Sequence of chain 9.C:
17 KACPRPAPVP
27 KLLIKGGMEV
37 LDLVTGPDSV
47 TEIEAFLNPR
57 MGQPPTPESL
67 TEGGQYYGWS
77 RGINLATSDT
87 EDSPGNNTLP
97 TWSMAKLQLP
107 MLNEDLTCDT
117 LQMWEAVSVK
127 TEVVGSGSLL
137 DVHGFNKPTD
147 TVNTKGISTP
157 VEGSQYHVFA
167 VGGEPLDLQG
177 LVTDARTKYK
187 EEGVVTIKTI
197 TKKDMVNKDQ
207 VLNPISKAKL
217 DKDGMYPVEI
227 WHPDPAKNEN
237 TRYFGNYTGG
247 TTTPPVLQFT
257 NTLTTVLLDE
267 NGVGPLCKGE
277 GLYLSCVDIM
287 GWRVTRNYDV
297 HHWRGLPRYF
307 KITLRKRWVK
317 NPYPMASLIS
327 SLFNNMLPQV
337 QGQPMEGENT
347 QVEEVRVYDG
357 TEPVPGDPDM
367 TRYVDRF

Binding-site contacts:
Ligand atom C6 contacts residue TYR72 of chain 9.C at 3.7 Å (hydrophobic).
Ligand atom O4 contacts residue HIS298 of chain 9.C at 3.1 Å (h-bond).
Ligand atom O1B contacts residue SER89 of chain 9.C at 4.4 Å.
Ligand atom O4 contacts residue ILE79 of chain 9.C at 3.9 Å.
Ligand atom O6 contacts residue ASN93 of chain 9.C at 4.3 Å.
Ligand atom C3 contacts residue HIS298 of chain 9.C at 4.0 Å.
Ligand atom C3 contacts residue GLY78 of chain 9.C at 4.1 Å.
Ligand atom C1 contacts residue ARG77 of chain 9.C at 3.4 Å.
Ligand atom O3 contacts residue GLY78 of chain 9.C at 3.5 Å.
Ligand atom N5 contacts residue TYR72 of chain 9.C at 2.9 Å (h-bond).
Ligand atom C11 contacts residue ASP85 of chain 9.D at 4.0 Å.
Ligand atom O1B contacts residue ARG77 of chain 9.C at 3.1 Å (salt-bridge).
Ligand atom O1A contacts residue TYR72 of chain 9.C at 4.0 Å.
Ligand atom O1B contacts residue TYR72 of chain 9.C at 4.2 Å.
Ligand atom C4 contacts residue HIS298 of chain 9.C at 3.9 Å.
Ligand atom C10 contacts residue TYR72 of chain 9.C at 4.0 Å (hydrophobic).
Ligand atom C8 contacts residue ARG77 of chain 9.C at 4.4 Å.
Ligand atom C2 contacts residue GLY78 of chain 9.C at 4.0 Å.
Ligand atom O4 contacts residue GLY78 of chain 9.C at 3.4 Å.
Ligand atom C7 contacts residue TYR72 of chain 9.C at 4.3 Å (hydrophobic).
Ligand atom O10 contacts residue ASN293 of chain 9.C at 4.5 Å.
Ligand atom C6 contacts residue ASN93 of chain 9.C at 3.9 Å.
Ligand atom O4 contacts residue TYR72 of chain 9.C at 4.0 Å.
Ligand atom O4 contacts residue THR291 of chain 9.C at 3.9 Å.
Ligand atom C5 contacts residue TYR72 of chain 9.C at 3.5 Å (hydrophobic).
Ligand atom O1A contacts residue GLY78 of chain 9.C at 3.1 Å (h-bond).
Ligand atom C1 contacts residue GLY78 of chain 9.C at 4.0 Å.
Ligand atom C11 contacts residue TYR72 of chain 9.C at 4.2 Å (hydrophobic).
Ligand atom C4 contacts residue GLY78 of chain 9.C at 3.5 Å.
Ligand atom C3 contacts residue ARG77 of chain 9.C at 4.3 Å.
Ligand atom O4 contacts residue ASN80 of chain 9.C at 4.4 Å.
Ligand atom O8 contacts residue ARG77 of chain 9.C at 3.5 Å (salt-bridge).
Ligand atom C4 contacts residue TYR72 of chain 9.C at 3.5 Å (hydrophobic).
Ligand atom C1 contacts residue TYR72 of chain 9.C at 4.3 Å (hydrophobic).
Ligand atom O8 contacts residue TYR72 of chain 9.C at 4.0 Å.
Ligand atom O1A contacts residue ARG77 of chain 9.C at 2.9 Å (salt-bridge).
Ligand atom C3 contacts residue GLY78 of chain 9.C at 3.8 Å.

Sequence of chain 9.D:
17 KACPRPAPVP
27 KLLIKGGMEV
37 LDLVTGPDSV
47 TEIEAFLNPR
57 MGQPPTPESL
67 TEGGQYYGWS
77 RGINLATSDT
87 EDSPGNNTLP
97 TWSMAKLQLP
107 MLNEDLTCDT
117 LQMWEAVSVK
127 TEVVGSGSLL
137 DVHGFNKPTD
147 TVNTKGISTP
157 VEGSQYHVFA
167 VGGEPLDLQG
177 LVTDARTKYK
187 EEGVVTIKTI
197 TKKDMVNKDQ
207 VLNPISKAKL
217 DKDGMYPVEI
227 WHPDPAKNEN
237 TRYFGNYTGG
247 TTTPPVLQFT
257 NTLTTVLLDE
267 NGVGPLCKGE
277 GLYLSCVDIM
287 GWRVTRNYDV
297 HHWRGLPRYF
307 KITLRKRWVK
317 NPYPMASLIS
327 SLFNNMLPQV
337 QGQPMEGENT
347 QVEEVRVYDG

This small molecule binds to this protein.
Small molecule (SMILES): CC(=O)N[C@@H]1[C@@H](O[C@@H]2O[C@H](CO)[C@H](O)[C@H](O[C@]3(C(=O)O)C[C@H](O)[C@@H](NC(C)=O)[C@H]([C@H](O)[C@H](O)CO)O3)[C@H]2O)[C@H](O)[C@@H](CO[C@]2(C(=O)O)C[C@H](O)[C@@H](NC(C)=O)[C@H]([C@H](O)[C@H](O)CO)O2)O[C@H]1O